Sequence of chain 1.B:
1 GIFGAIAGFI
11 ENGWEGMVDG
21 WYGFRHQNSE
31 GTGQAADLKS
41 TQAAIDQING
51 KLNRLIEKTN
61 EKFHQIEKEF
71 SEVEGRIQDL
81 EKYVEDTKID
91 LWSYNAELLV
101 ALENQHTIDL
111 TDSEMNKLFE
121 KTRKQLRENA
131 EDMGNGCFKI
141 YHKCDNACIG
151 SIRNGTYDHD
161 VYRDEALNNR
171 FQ

Sequence of chain 1.A:
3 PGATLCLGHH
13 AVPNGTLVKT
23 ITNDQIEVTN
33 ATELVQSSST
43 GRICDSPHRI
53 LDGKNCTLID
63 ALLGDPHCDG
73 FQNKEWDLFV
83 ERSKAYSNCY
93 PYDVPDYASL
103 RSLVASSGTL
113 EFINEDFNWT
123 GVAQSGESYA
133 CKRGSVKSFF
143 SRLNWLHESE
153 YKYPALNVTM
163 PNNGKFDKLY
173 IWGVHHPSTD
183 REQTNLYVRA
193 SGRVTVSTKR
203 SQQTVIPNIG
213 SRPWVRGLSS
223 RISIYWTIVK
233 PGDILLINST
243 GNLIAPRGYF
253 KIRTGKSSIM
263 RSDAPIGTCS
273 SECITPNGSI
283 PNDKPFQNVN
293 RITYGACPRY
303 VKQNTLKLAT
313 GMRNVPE

A small-molecule ligand and the protein it binds are described below.
Small molecule (SMILES): CC(=O)N[C@@H]1[C@@H](O)[C@H](O)[C@@H](CO)O[C@H]1O

Binding-site contacts:
Ligand atom C4 contacts residue ASN279 of chain 1.A at 4.2 Å.
Ligand atom C1 contacts residue VAL291 of chain 1.A at 3.6 Å (hydrophobic).
Ligand atom C3 contacts residue ASN279 of chain 1.A at 3.8 Å.
Ligand atom O7 contacts residue ASN279 of chain 1.A at 2.9 Å (h-bond).
Ligand atom C1 contacts residue ASN279 of chain 1.A at 1.4 Å.
Ligand atom C2 contacts residue VAL291 of chain 1.A at 4.0 Å (hydrophobic).
Ligand atom C1 contacts residue ASN292 of chain 1.A at 4.3 Å.
Ligand atom N2 contacts residue ASN279 of chain 1.A at 2.9 Å (h-bond).
Ligand atom C5 contacts residue ASN292 of chain 1.A at 4.3 Å.
Ligand atom C7 contacts residue VAL291 of chain 1.A at 4.2 Å (hydrophobic).
Ligand atom C3 contacts residue VAL291 of chain 1.A at 4.3 Å (hydrophobic).
Ligand atom C8 contacts residue VAL291 of chain 1.A at 4.0 Å (hydrophobic).
Ligand atom C5 contacts residue ASN279 of chain 1.A at 3.6 Å.
Ligand atom C8 contacts residue ASN279 of chain 1.A at 4.4 Å.
Ligand atom O5 contacts residue ASN292 of chain 1.A at 4.2 Å.
Ligand atom C7 contacts residue ASN279 of chain 1.A at 3.1 Å.
Ligand atom C2 contacts residue ASN279 of chain 1.A at 2.5 Å.
Ligand atom O6 contacts residue ASN292 of chain 1.A at 4.0 Å.
Ligand atom O6 contacts residue GLU69 of chain 1.B at 4.4 Å.
Ligand atom N2 contacts residue VAL291 of chain 1.A at 3.4 Å (h-bond).
Ligand atom O5 contacts residue ASN279 of chain 1.A at 2.3 Å (h-bond).
Ligand atom C8 contacts residue SER39 of chain 1.A at 3.5 Å.